Sequence of chain 1.A:
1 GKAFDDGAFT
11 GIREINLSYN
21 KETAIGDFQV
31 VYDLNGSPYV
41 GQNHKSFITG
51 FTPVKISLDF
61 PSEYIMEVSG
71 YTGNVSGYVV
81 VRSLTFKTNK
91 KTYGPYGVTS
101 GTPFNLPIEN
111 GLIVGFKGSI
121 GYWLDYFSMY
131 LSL

Binding-site contacts:
Ligand atom O6 contacts residue TYR122 of chain 1.A at 3.0 Å (h-bond).
Ligand atom O4 contacts residue ASP125 of chain 1.A at 2.9 Å (salt-bridge).
Ligand atom C2 contacts residue GLY121 of chain 1.A at 4.3 Å.
Ligand atom C6 contacts residue TYR78 of chain 1.A at 3.7 Å (hydrophobic).
Ligand atom O6 contacts residue TRP123 of chain 1.A at 3.0 Å (h-bond).
Ligand atom O1 contacts residue TYR122 of chain 1.A at 4.3 Å.
Ligand atom C6 contacts residue ASP125 of chain 1.A at 3.2 Å.
Ligand atom C4 contacts residue ASP125 of chain 1.A at 3.5 Å.
Ligand atom C2 contacts residue PHE47 of chain 1.A at 4.0 Å (hydrophobic).
Ligand atom C6 contacts residue NBZ1 of chain 1.I at 4.2 Å.
Ligand atom C3 contacts residue TYR78 of chain 1.A at 3.7 Å (hydrophobic).
Ligand atom O2 contacts residue NBZ1 of chain 1.I at 3.9 Å.
Ligand atom C5 contacts residue NBZ1 of chain 1.I at 3.6 Å.
Ligand atom O4 contacts residue GLY1 of chain 1.A at 2.8 Å (h-bond).
Ligand atom O6 contacts residue ASP125 of chain 1.A at 2.8 Å (salt-bridge).
Ligand atom O3 contacts residue GLY1 of chain 1.A at 2.8 Å (h-bond).
Ligand atom C1 contacts residue TYR122 of chain 1.A at 3.6 Å (hydrophobic).
Ligand atom O6 contacts residue VAL80 of chain 1.A at 4.1 Å.
Ligand atom O6 contacts residue GLY121 of chain 1.A at 3.7 Å.
Ligand atom C5 contacts residue ASP125 of chain 1.A at 3.9 Å.
Ligand atom O1 contacts residue TYR78 of chain 1.A at 3.5 Å (h-bond).
Ligand atom O4 contacts residue TYR122 of chain 1.A at 4.3 Å.
Ligand atom C3 contacts residue NBZ1 of chain 1.I at 4.3 Å.
Ligand atom C2 contacts residue GLY1 of chain 1.A at 4.2 Å.
Ligand atom O2 contacts residue PHE47 of chain 1.A at 4.1 Å.
Ligand atom C6 contacts residue TRP123 of chain 1.A at 3.8 Å (hydrophobic).
Ligand atom C3 contacts residue GLY1 of chain 1.A at 3.7 Å.
Ligand atom C5 contacts residue TYR78 of chain 1.A at 3.6 Å (hydrophobic).
Ligand atom O5 contacts residue NBZ1 of chain 1.I at 3.2 Å.
Ligand atom C5 contacts residue TYR122 of chain 1.A at 4.1 Å (hydrophobic).
Ligand atom O4 contacts residue GLY121 of chain 1.A at 3.4 Å.
Ligand atom O5 contacts residue GLY121 of chain 1.A at 3.8 Å.
Ligand atom C6 contacts residue VAL80 of chain 1.A at 3.9 Å (hydrophobic).
Ligand atom C4 contacts residue GLY1 of chain 1.A at 3.7 Å.
Ligand atom O1 contacts residue NBZ1 of chain 1.I at 1.4 Å.
Ligand atom C4 contacts residue TYR78 of chain 1.A at 3.7 Å (hydrophobic).
Ligand atom C6 contacts residue TYR122 of chain 1.A at 4.0 Å (hydrophobic).
Ligand atom O5 contacts residue TYR122 of chain 1.A at 3.0 Å (h-bond).
Ligand atom C1 contacts residue NBZ1 of chain 1.I at 2.6 Å.
Ligand atom C2 contacts residue NBZ1 of chain 1.I at 3.7 Å.

The protein below binds the small molecule below.
Small molecule (SMILES): OC[C@H]1O[C@H](O)[C@H](O)[C@@H](O)[C@H]1O